The protein below binds the small molecule below.
Small molecule (SMILES): CC(=O)N[C@H]1[C@H](O[C@H]2[C@H](O)[C@@H](NC(C)=O)CO[C@@H]2CO)O[C@H](CO)[C@@H](O)[C@@H]1O

Binding-site contacts:
Ligand atom O5 contacts residue ASN125 of chain 1.B at 4.2 Å.
Ligand atom O3 contacts residue THR124 of chain 1.B at 4.2 Å.
Ligand atom C3 contacts residue ASN125 of chain 1.B at 4.4 Å.
Ligand atom C1 contacts residue ASN122 of chain 1.B at 1.4 Å.
Ligand atom C4 contacts residue ASN122 of chain 1.B at 4.2 Å.
Ligand atom O7 contacts residue ASN122 of chain 1.B at 4.0 Å.
Ligand atom C8 contacts residue GLU154 of chain 1.B at 3.4 Å.
Ligand atom C7 contacts residue ASN122 of chain 1.B at 3.6 Å.
Ligand atom O5 contacts residue THR124 of chain 1.B at 4.5 Å.
Ligand atom C2 contacts residue ASN122 of chain 1.B at 2.5 Å.
Ligand atom C7 contacts residue THR124 of chain 1.B at 3.8 Å.
Ligand atom C8 contacts residue THR124 of chain 1.B at 4.0 Å.
Ligand atom C5 contacts residue VAL127 of chain 1.B at 4.3 Å (hydrophobic).
Ligand atom O6 contacts residue VAL127 of chain 1.B at 3.5 Å.
Ligand atom O7 contacts residue GLU154 of chain 1.B at 3.5 Å (salt-bridge).
Ligand atom C3 contacts residue ASN122 of chain 1.B at 3.8 Å.
Ligand atom O5 contacts residue VAL127 of chain 1.B at 3.9 Å.
Ligand atom C5 contacts residue ASN122 of chain 1.B at 3.7 Å.
Ligand atom N2 contacts residue ASN122 of chain 1.B at 2.9 Å (h-bond).
Ligand atom C1 contacts residue THR124 of chain 1.B at 3.3 Å.
Ligand atom C1 contacts residue ASN125 of chain 1.B at 4.2 Å.
Ligand atom O7 contacts residue VAL171 of chain 1.B at 3.3 Å.
Ligand atom O5 contacts residue ASN122 of chain 1.B at 2.4 Å (h-bond).
Ligand atom C3 contacts residue THR124 of chain 1.B at 3.4 Å.
Ligand atom C6 contacts residue VAL127 of chain 1.B at 3.6 Å (hydrophobic).
Ligand atom C7 contacts residue GLU154 of chain 1.B at 3.7 Å.
Ligand atom C6 contacts residue VAL171 of chain 1.B at 3.9 Å (hydrophobic).
Ligand atom C5 contacts residue ASN125 of chain 1.B at 3.9 Å.
Ligand atom N2 contacts residue THR124 of chain 1.B at 2.6 Å (h-bond).
Ligand atom C2 contacts residue THR124 of chain 1.B at 3.2 Å.
Ligand atom C7 contacts residue VAL171 of chain 1.B at 4.1 Å (hydrophobic).
Ligand atom C8 contacts residue ALA123 of chain 1.B at 4.2 Å (hydrophobic).

Sequence of chain 1.B:
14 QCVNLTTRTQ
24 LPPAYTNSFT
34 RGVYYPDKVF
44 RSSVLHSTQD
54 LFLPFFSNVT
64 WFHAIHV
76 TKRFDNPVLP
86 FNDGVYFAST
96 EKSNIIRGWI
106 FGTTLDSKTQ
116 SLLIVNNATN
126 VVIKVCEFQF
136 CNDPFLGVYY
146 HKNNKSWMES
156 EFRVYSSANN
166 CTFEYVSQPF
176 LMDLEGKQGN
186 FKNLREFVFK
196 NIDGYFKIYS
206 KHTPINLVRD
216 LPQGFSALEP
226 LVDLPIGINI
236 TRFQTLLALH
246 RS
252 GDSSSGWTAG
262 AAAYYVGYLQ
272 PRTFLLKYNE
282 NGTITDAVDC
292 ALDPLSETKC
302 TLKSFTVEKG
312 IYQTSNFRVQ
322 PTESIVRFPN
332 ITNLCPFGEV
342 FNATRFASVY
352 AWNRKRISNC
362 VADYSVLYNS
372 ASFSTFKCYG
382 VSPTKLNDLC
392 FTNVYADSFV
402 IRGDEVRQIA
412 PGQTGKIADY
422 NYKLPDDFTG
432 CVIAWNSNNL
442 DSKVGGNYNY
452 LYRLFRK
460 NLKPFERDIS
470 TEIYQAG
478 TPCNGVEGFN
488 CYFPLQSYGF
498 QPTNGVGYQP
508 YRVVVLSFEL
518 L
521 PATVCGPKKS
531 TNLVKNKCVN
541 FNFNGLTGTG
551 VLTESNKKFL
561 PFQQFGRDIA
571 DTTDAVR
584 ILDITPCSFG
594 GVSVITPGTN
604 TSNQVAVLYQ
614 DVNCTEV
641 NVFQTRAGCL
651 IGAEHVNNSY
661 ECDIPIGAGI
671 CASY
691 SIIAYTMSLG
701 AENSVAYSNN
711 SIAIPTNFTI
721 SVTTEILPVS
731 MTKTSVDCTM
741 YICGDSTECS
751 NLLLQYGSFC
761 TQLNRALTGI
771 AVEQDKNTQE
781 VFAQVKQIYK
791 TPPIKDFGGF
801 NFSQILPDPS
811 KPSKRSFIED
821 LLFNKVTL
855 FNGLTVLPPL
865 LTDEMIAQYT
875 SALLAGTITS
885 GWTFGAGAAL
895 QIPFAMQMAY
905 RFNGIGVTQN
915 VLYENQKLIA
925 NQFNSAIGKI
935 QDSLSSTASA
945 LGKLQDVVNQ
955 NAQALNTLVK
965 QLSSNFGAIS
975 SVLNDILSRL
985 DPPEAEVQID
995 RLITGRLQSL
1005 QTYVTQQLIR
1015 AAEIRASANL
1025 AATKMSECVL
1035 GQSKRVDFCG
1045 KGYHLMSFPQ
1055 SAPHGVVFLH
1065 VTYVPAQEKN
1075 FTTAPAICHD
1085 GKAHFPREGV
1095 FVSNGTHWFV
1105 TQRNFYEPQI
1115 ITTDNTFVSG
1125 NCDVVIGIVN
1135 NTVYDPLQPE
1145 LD